Sequence of chain 1.F:
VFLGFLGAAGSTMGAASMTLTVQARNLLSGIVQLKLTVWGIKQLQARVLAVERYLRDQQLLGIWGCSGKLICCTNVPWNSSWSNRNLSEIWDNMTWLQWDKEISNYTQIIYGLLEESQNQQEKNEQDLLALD

Binding-site contacts:
Ligand atom C8 contacts residue LYS122 of chain 1.F at 4.1 Å.
Ligand atom C3 contacts residue ASN126 of chain 1.F at 3.8 Å.
Ligand atom C4 contacts residue ASN126 of chain 1.F at 4.3 Å.
Ligand atom C1 contacts residue ASN126 of chain 1.F at 1.5 Å.
Ligand atom O7 contacts residue ASN126 of chain 1.F at 3.6 Å.
Ligand atom C7 contacts residue ASN126 of chain 1.F at 3.1 Å.
Ligand atom N2 contacts residue ASN126 of chain 1.F at 2.6 Å (h-bond).
Ligand atom O5 contacts residue ASN126 of chain 1.F at 2.5 Å (h-bond).
Ligand atom C2 contacts residue ASN126 of chain 1.F at 2.5 Å.
Ligand atom C8 contacts residue GLU123 of chain 1.F at 3.9 Å.
Ligand atom C5 contacts residue ASN126 of chain 1.F at 3.7 Å.
Ligand atom C8 contacts residue ASN126 of chain 1.F at 4.1 Å.

The protein below binds the small molecule below.
Small molecule (SMILES): CC(=O)N[C@@H]1[C@@H](O)[C@H](O)[C@@H](CO)O[C@H]1O